Binding-site contacts:
Ligand atom C4 contacts residue TYR108 of chain 1.D at 3.5 Å (hydrophobic).
Ligand atom CB contacts residue LYS205 of chain 1.D at 3.4 Å.
Ligand atom C contacts residue ARG367 of chain 1.D at 3.6 Å.
Ligand atom C6 contacts residue ASP180 of chain 1.D at 3.5 Å.
Ligand atom OP2 contacts residue ARG55 of chain 1.A at 2.8 Å (salt-bridge).
Ligand atom O2 contacts residue TYR108 of chain 1.D at 3.5 Å.
Ligand atom OP4 contacts residue GLY83 of chain 1.D at 3.5 Å.
Ligand atom OP1 contacts residue ARG55 of chain 1.A at 2.7 Å (salt-bridge).
Ligand atom OP3 contacts residue GLY83 of chain 1.D at 2.9 Å (h-bond).
Ligand atom P contacts residue ARG55 of chain 1.A at 3.6 Å.
Ligand atom OP3 contacts residue SER202 of chain 1.D at 2.8 Å (h-bond).
Ligand atom CE contacts residue TYR108 of chain 1.D at 3.4 Å (hydrophobic).
Ligand atom CB contacts residue TYR108 of chain 1.D at 3.5 Å (hydrophobic).
Ligand atom CA contacts residue TYR108 of chain 1.D at 3.4 Å (hydrophobic).
Ligand atom N1 contacts residue ASP180 of chain 1.D at 2.7 Å (salt-bridge).
Ligand atom O2 contacts residue THR347 of chain 1.D at 3.6 Å.
Ligand atom OP1 contacts residue MET84 of chain 1.D at 3.0 Å (h-bond).
Ligand atom O1 contacts residue THR347 of chain 1.D at 3.4 Å.
Ligand atom O1 contacts residue SER332 of chain 1.D at 2.8 Å (h-bond).
Ligand atom CA contacts residue LYS205 of chain 1.D at 3.4 Å.
Ligand atom OP1 contacts residue GLY83 of chain 1.D at 3.2 Å (h-bond).
Ligand atom OP3 contacts residue SER204 of chain 1.D at 2.6 Å (h-bond).
Ligand atom SD contacts residue TYR108 of chain 1.D at 3.3 Å (h-bond).
Ligand atom O1 contacts residue ARG367 of chain 1.D at 2.9 Å (salt-bridge).
Ligand atom P contacts residue GLY83 of chain 1.D at 3.5 Å.
Ligand atom O2 contacts residue ASN155 of chain 1.D at 3.0 Å (h-bond).
Ligand atom OP2 contacts residue TYR53 of chain 1.A at 2.6 Å (h-bond).
Ligand atom OP1 contacts residue SER82 of chain 1.D at 3.4 Å.
Ligand atom N contacts residue LYS205 of chain 1.D at 3.4 Å.
Ligand atom N contacts residue TYR108 of chain 1.D at 3.4 Å.
Ligand atom OP3 contacts residue TYR53 of chain 1.A at 3.6 Å.
Ligand atom P contacts residue SER202 of chain 1.D at 3.5 Å.
Ligand atom O3 contacts residue ASN155 of chain 1.D at 2.7 Å (h-bond).
Ligand atom C5 contacts residue TYR108 of chain 1.D at 3.6 Å (hydrophobic).
Ligand atom OP4 contacts residue SER202 of chain 1.D at 3.0 Å (h-bond).
Ligand atom C2A contacts residue ASP180 of chain 1.D at 3.6 Å.
Ligand atom C4A contacts residue LYS205 of chain 1.D at 3.5 Å.
Ligand atom C4A contacts residue TYR108 of chain 1.D at 3.5 Å (hydrophobic).
Ligand atom C2 contacts residue ASP180 of chain 1.D at 3.5 Å.
Ligand atom O2 contacts residue ARG367 of chain 1.D at 2.8 Å (salt-bridge).

Sequence of chain 1.D:
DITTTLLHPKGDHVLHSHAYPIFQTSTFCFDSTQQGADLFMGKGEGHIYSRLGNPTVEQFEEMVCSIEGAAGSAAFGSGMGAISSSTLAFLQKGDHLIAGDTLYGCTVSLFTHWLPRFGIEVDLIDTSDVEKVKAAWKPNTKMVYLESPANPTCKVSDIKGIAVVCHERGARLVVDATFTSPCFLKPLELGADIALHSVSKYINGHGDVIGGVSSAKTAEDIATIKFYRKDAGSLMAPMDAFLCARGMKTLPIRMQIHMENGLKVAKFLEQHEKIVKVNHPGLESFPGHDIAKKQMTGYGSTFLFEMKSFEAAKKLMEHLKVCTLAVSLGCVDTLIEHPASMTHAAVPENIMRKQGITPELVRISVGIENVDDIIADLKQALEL

Sequence of chain 1.A:
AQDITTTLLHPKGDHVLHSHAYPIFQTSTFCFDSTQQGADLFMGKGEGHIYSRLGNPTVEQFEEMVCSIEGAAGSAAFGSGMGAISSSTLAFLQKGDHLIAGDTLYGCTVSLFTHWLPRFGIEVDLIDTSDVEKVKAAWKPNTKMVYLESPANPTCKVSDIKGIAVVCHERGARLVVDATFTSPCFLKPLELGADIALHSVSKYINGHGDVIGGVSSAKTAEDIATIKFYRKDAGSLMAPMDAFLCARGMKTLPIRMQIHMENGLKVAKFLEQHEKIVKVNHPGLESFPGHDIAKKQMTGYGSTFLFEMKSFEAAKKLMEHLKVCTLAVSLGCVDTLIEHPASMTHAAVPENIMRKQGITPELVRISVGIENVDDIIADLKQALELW

A small-molecule ligand and the protein it binds are described below.
Small molecule (SMILES): CSC/C=C(/NCc1c(COP(=O)(O)O)cnc(C)c1O)C(=O)O